Binding-site contacts:
Ligand atom C5 contacts residue LEU151 of chain 1.D at 3.8 Å (hydrophobic).
Ligand atom N2 contacts residue ASN87 of chain 1.D at 2.9 Å (h-bond).
Ligand atom C2 contacts residue ASN87 of chain 1.D at 2.4 Å.
Ligand atom O7 contacts residue ASN87 of chain 1.D at 4.1 Å.
Ligand atom O6 contacts residue LEU91 of chain 1.D at 4.0 Å.
Ligand atom O5 contacts residue SER89 of chain 1.D at 2.8 Å (h-bond).
Ligand atom C4 contacts residue LEU151 of chain 1.D at 4.0 Å (hydrophobic).
Ligand atom C1 contacts residue SER89 of chain 1.D at 3.3 Å.
Ligand atom O6 contacts residue SER89 of chain 1.D at 2.8 Å (h-bond).
Ligand atom C5 contacts residue ASN87 of chain 1.D at 3.7 Å.
Ligand atom C8 contacts residue ILE155 of chain 1.D at 3.7 Å (hydrophobic).
Ligand atom C6 contacts residue LEU91 of chain 1.D at 4.2 Å (hydrophobic).
Ligand atom C1 contacts residue ASN87 of chain 1.D at 1.4 Å.
Ligand atom C6 contacts residue LEU151 of chain 1.D at 3.7 Å (hydrophobic).
Ligand atom C4 contacts residue ASN87 of chain 1.D at 4.2 Å.
Ligand atom C6 contacts residue SER89 of chain 1.D at 3.6 Å.
Ligand atom O4 contacts residue LEU151 of chain 1.D at 3.3 Å.
Ligand atom C7 contacts residue ASN87 of chain 1.D at 3.8 Å.
Ligand atom C7 contacts residue ILE155 of chain 1.D at 4.3 Å (hydrophobic).
Ligand atom C5 contacts residue SER89 of chain 1.D at 3.3 Å.
Ligand atom C3 contacts residue LEU151 of chain 1.D at 4.2 Å (hydrophobic).
Ligand atom O5 contacts residue ASN87 of chain 1.D at 2.3 Å (h-bond).
Ligand atom O6 contacts residue LEU151 of chain 1.D at 3.4 Å.
Ligand atom C3 contacts residue ASN87 of chain 1.D at 3.8 Å.
Ligand atom N2 contacts residue ILE155 of chain 1.D at 4.1 Å.

This protein binds this small molecule.
Small molecule (SMILES): CC(=O)N[C@@H]1[C@@H](O)[C@H](O)[C@@H](CO)O[C@H]1O

Sequence of chain 1.D:
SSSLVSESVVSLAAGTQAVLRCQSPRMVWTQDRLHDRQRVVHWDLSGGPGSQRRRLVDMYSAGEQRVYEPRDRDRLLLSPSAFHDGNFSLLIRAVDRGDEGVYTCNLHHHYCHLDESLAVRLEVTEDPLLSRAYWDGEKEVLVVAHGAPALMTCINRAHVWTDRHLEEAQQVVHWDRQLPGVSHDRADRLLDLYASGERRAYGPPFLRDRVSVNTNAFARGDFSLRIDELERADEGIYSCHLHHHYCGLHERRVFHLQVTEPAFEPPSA